Binding-site contacts:
Ligand atom CAI contacts residue TYR113 of chain 1.A at 4.0 Å (hydrophobic).
Ligand atom CAS contacts residue ILE342 of chain 1.A at 3.9 Å (hydrophobic).
Ligand atom CAU contacts residue GLU21 of chain 1.A at 3.4 Å.
Ligand atom CAB contacts residue MET116 of chain 1.A at 3.4 Å (hydrophobic).
Ligand atom CAG contacts residue TRP24 of chain 1.A at 3.7 Å (hydrophobic).
Ligand atom CAJ contacts residue TYR113 of chain 1.A at 3.3 Å (hydrophobic).
Ligand atom CAW contacts residue TRP24 of chain 1.A at 4.1 Å (hydrophobic).
Ligand atom CAX contacts residue TRP24 of chain 1.A at 3.2 Å (hydrophobic).
Ligand atom CAI contacts residue LEU20 of chain 1.A at 3.9 Å (hydrophobic).
Ligand atom CAN contacts residue TRP24 of chain 1.A at 3.9 Å (hydrophobic).
Ligand atom CAX contacts residue GLU21 of chain 1.A at 3.6 Å.
Ligand atom CAT contacts residue GLU21 of chain 1.A at 3.4 Å.
Ligand atom CAA contacts residue PHE117 of chain 1.A at 3.8 Å (hydrophobic).
Ligand atom CAP contacts residue MET116 of chain 1.A at 3.6 Å (hydrophobic).
Ligand atom CAS contacts residue SER17 of chain 1.A at 3.2 Å.
Ligand atom CAG contacts residue LEU20 of chain 1.A at 3.6 Å (hydrophobic).
Ligand atom CAW contacts residue GLU21 of chain 1.A at 3.4 Å.
Ligand atom CAY contacts residue MET116 of chain 1.A at 3.9 Å (hydrophobic).
Ligand atom CAJ contacts residue LEU20 of chain 1.A at 3.9 Å (hydrophobic).
Ligand atom CL1 contacts residue GLY16 of chain 1.A at 4.1 Å.
Ligand atom CAA contacts residue MET116 of chain 1.A at 3.7 Å (hydrophobic).
Ligand atom CL1 contacts residue GLY52 of chain 1.A at 3.4 Å.
Ligand atom CAT contacts residue SER17 of chain 1.A at 3.5 Å.
Ligand atom CL1 contacts residue TYR113 of chain 1.A at 3.8 Å.
Ligand atom CAS contacts residue LEU20 of chain 1.A at 4.1 Å (hydrophobic).
Ligand atom CL1 contacts residue SER17 of chain 1.A at 3.9 Å.
Ligand atom NAV contacts residue GLU21 of chain 1.A at 2.5 Å (salt-bridge).
Ligand atom CAC contacts residue LEU20 of chain 1.A at 4.2 Å (hydrophobic).
Ligand atom CAR contacts residue TRP24 of chain 1.A at 4.0 Å (hydrophobic).
Ligand atom CAC contacts residue TRP24 of chain 1.A at 4.2 Å (hydrophobic).
Ligand atom CL1 contacts residue VAL56 of chain 1.A at 4.0 Å.
Ligand atom CAB contacts residue TYR113 of chain 1.A at 3.7 Å (hydrophobic).
Ligand atom CAA contacts residue LEU123 of chain 1.A at 3.6 Å (hydrophobic).
Ligand atom CL1 contacts residue LEU20 of chain 1.A at 3.8 Å.
Ligand atom CAD contacts residue LEU20 of chain 1.A at 3.8 Å (hydrophobic).
Ligand atom CAE contacts residue TYR113 of chain 1.A at 3.5 Å (hydrophobic).
Ligand atom CAA contacts residue TYR113 of chain 1.A at 4.0 Å (hydrophobic).
Ligand atom CAD contacts residue TRP24 of chain 1.A at 3.7 Å (hydrophobic).
Ligand atom CAE contacts residue MET116 of chain 1.A at 3.6 Å (hydrophobic).
Ligand atom CAT contacts residue ILE342 of chain 1.A at 3.9 Å (hydrophobic).

Sequence of chain 1.A:
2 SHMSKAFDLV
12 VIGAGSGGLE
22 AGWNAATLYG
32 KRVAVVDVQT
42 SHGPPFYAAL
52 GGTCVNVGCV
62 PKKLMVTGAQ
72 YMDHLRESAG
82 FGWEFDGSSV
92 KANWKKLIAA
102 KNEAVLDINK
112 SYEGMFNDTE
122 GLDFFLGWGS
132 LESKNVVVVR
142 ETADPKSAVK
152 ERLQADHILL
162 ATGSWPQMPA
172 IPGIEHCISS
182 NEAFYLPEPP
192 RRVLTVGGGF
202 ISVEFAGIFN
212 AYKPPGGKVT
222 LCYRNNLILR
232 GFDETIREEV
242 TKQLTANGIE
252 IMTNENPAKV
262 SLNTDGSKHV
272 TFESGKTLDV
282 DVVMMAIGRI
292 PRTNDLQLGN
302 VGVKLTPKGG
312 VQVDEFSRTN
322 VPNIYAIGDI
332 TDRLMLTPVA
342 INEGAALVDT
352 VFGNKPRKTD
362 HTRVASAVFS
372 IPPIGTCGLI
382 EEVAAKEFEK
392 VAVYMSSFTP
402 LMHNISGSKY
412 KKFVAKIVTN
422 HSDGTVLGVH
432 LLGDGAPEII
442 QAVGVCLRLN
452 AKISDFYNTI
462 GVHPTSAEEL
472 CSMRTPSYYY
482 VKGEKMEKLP

This small molecule binds to this protein.
Small molecule (SMILES): CC1=Nc2ccc(Cl)cc2[C@H](c2ccc(C)cc2)N1CCCN(C)C